Binding-site contacts:
Ligand atom C03 contacts residue GLY126 of chain 1.A at 3.6 Å.
Ligand atom C12 contacts residue U1H1 of chain 1.G at 3.8 Å.
Ligand atom C05 contacts residue PHE283 of chain 1.A at 3.8 Å (hydrophobic).
Ligand atom F10 contacts residue DMS1 of chain 1.F at 3.9 Å.
Ligand atom C02 contacts residue ASP124 of chain 1.A at 3.3 Å.
Ligand atom C04 contacts residue GLY126 of chain 1.A at 3.1 Å.
Ligand atom N01 contacts residue ASP124 of chain 1.A at 2.8 Å (salt-bridge).
Ligand atom F09 contacts residue GLY169 of chain 1.A at 3.4 Å.
Ligand atom C04 contacts residue PHE283 of chain 1.A at 3.9 Å (hydrophobic).
Ligand atom N01 contacts residue GLY126 of chain 1.A at 3.8 Å.
Ligand atom C05 contacts residue GLY126 of chain 1.A at 4.1 Å.
Ligand atom C02 contacts residue GLY126 of chain 1.A at 3.3 Å.
Ligand atom C07 contacts residue GLY169 of chain 1.A at 4.2 Å.
Ligand atom C12 contacts residue ASP308 of chain 1.A at 4.0 Å.
Ligand atom N01 contacts residue ASP308 of chain 1.A at 2.7 Å (salt-bridge).
Ligand atom C02 contacts residue DMS1 of chain 1.F at 4.0 Å.
Ligand atom F08 contacts residue ILE389 of chain 1.A at 4.2 Å.
Ligand atom C04 contacts residue DMS1 of chain 1.F at 4.0 Å.
Ligand atom C03 contacts residue U1H1 of chain 1.G at 4.0 Å.
Ligand atom C07 contacts residue DMS1 of chain 1.E at 4.1 Å.
Ligand atom C04 contacts residue ASP308 of chain 1.A at 3.6 Å.
Ligand atom N01 contacts residue U1H1 of chain 1.G at 2.8 Å (h-bond).
Ligand atom F09 contacts residue DMS1 of chain 1.E at 3.1 Å.
Ligand atom N01 contacts residue THR311 of chain 1.A at 3.8 Å.
Ligand atom C02 contacts residue SER127 of chain 1.A at 4.2 Å.
Ligand atom F08 contacts residue ILE391 of chain 1.A at 3.2 Å.
Ligand atom C12 contacts residue DMS1 of chain 1.F at 4.0 Å.
Ligand atom C05 contacts residue DMS1 of chain 1.F at 4.0 Å.
Ligand atom C03 contacts residue ASP308 of chain 1.A at 3.5 Å.
Ligand atom F09 contacts residue ILE393 of chain 1.A at 4.2 Å.
Ligand atom C05 contacts residue ILE306 of chain 1.A at 4.0 Å (hydrophobic).
Ligand atom N01 contacts residue GLY310 of chain 1.A at 3.8 Å.
Ligand atom F09 contacts residue ILE389 of chain 1.A at 3.8 Å.
Ligand atom C11 contacts residue GLY169 of chain 1.A at 3.4 Å.
Ligand atom C11 contacts residue DMS1 of chain 1.E at 3.7 Å.
Ligand atom F08 contacts residue ILE393 of chain 1.A at 3.6 Å.
Ligand atom C02 contacts residue U1H1 of chain 1.G at 3.3 Å.
Ligand atom C03 contacts residue DMS1 of chain 1.F at 3.7 Å.
Ligand atom C02 contacts residue ASP308 of chain 1.A at 3.6 Å.
Ligand atom C12 contacts residue GLY169 of chain 1.A at 3.7 Å.

Sequence of chain 1.A:
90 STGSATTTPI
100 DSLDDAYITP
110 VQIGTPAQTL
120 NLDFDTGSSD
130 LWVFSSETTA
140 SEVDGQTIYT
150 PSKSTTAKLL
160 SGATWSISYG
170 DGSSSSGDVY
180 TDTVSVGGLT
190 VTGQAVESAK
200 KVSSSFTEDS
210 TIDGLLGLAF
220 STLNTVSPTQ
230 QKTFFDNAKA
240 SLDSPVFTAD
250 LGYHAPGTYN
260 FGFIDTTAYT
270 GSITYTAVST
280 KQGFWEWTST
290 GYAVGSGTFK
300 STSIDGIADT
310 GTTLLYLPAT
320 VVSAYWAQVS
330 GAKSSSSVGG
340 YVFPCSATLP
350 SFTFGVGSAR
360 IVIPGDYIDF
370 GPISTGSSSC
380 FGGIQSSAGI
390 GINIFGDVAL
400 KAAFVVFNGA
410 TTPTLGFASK

A protein and the small-molecule ligand that binds it are described below.
Small molecule (SMILES): NCc1ccc(C(F)(F)F)cc1